This protein binds this small molecule.
Small molecule (SMILES): Cc1cc(CCCOc2c(C)cc(-c3noc(C(F)(F)F)n3)cc2C)on1

Sequence of chain 50.B:
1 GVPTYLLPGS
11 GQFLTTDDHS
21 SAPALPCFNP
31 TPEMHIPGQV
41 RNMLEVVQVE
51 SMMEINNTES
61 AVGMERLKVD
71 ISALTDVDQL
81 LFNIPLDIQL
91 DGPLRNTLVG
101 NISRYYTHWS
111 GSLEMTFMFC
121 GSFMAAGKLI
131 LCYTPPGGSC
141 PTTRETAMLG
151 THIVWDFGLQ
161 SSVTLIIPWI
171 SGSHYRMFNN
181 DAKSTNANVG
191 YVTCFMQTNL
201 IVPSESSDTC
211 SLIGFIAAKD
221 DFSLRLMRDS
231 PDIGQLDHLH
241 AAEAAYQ

Sequence of chain 49.B:
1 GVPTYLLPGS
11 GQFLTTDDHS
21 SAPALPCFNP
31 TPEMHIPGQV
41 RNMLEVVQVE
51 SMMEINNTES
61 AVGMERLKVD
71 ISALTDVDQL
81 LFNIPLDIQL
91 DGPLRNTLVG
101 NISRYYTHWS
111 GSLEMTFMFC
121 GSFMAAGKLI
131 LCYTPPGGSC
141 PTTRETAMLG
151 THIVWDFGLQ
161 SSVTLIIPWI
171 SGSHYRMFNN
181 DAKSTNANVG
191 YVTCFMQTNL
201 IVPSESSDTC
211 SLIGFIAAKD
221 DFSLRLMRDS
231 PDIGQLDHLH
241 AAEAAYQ

Sequence of chain 49.A:
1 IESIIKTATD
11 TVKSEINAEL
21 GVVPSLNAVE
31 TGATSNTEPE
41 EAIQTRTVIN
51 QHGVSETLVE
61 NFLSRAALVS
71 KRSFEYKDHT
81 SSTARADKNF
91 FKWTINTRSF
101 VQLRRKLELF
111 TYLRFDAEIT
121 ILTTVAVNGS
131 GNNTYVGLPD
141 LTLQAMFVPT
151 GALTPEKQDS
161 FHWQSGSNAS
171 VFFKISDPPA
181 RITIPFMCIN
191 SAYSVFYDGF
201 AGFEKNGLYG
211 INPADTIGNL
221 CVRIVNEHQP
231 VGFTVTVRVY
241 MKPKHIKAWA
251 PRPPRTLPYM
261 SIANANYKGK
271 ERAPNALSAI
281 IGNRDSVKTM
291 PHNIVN

Binding-site contacts:
Ligand atom F3 contacts residue ILE182 of chain 49.A at 3.2 Å.
Ligand atom O1B contacts residue ILE95 of chain 49.A at 3.0 Å.
Ligand atom F2 contacts residue SER170 of chain 49.A at 3.5 Å.
Ligand atom N3A contacts residue ILE184 of chain 49.A at 3.9 Å.
Ligand atom O1A contacts residue ALA145 of chain 49.A at 3.8 Å.
Ligand atom N3A contacts residue PHE147 of chain 49.A at 3.6 Å.
Ligand atom C4 contacts residue PHE115 of chain 49.A at 3.3 Å (hydrophobic).
Ligand atom C2B contacts residue ILE119 of chain 49.A at 3.5 Å (hydrophobic).
Ligand atom CM6 contacts residue MET187 of chain 49.A at 3.8 Å (hydrophobic).
Ligand atom C5B contacts residue ILE184 of chain 49.A at 3.4 Å (hydrophobic).
Ligand atom F1 contacts residue SER170 of chain 49.A at 3.7 Å.
Ligand atom N3A contacts residue ILE182 of chain 49.A at 3.0 Å.
Ligand atom C6B contacts residue ILE95 of chain 49.A at 3.6 Å (hydrophobic).
Ligand atom C6B contacts residue ILE184 of chain 49.A at 3.7 Å (hydrophobic).
Ligand atom C3B contacts residue ILE119 of chain 49.A at 3.5 Å (hydrophobic).
Ligand atom F2 contacts residue ALA169 of chain 49.A at 2.2 Å.
Ligand atom C3A contacts residue ILE182 of chain 49.A at 3.2 Å (hydrophobic).
Ligand atom CM6 contacts residue ILE217 of chain 49.A at 3.4 Å (hydrophobic).
Ligand atom F1 contacts residue ALA145 of chain 49.A at 3.0 Å.
Ligand atom CM6 contacts residue ILE184 of chain 49.A at 3.5 Å (hydrophobic).
Ligand atom O1A contacts residue LEU220 of chain 49.A at 3.4 Å.
Ligand atom F3 contacts residue LEU14 of chain 50.B at 3.9 Å.
Ligand atom O1 contacts residue ILE217 of chain 49.A at 3.2 Å.
Ligand atom CM2 contacts residue ILE119 of chain 49.A at 3.5 Å (hydrophobic).
Ligand atom C2A contacts residue ILE182 of chain 49.A at 3.6 Å (hydrophobic).
Ligand atom C2A contacts residue LEU220 of chain 49.A at 3.8 Å (hydrophobic).
Ligand atom F2 contacts residue ALA145 of chain 49.A at 3.0 Å.
Ligand atom C1B contacts residue ILE95 of chain 49.A at 3.5 Å (hydrophobic).
Ligand atom F2 contacts residue MET146 of chain 49.A at 3.7 Å.
Ligand atom F3 contacts residue ALA24 of chain 49.B at 3.9 Å.
Ligand atom F2 contacts residue PHE147 of chain 49.A at 3.2 Å.
Ligand atom CM4 contacts residue ALA145 of chain 49.A at 3.5 Å (hydrophobic).
Ligand atom F3 contacts residue ALA169 of chain 49.A at 3.7 Å.
Ligand atom CM3 contacts residue THR97 of chain 49.A at 3.9 Å.
Ligand atom CM4 contacts residue ALA169 of chain 49.A at 3.5 Å (hydrophobic).
Ligand atom CM4 contacts residue ILE182 of chain 49.A at 3.6 Å (hydrophobic).
Ligand atom F1 contacts residue VAL171 of chain 49.A at 3.0 Å.
Ligand atom N1A contacts residue LEU220 of chain 49.A at 3.0 Å.
Ligand atom CM2 contacts residue TRP93 of chain 49.A at 3.9 Å (hydrophobic).
Ligand atom O1A contacts residue ILE182 of chain 49.A at 3.9 Å.